Sequence of chain 1.H:
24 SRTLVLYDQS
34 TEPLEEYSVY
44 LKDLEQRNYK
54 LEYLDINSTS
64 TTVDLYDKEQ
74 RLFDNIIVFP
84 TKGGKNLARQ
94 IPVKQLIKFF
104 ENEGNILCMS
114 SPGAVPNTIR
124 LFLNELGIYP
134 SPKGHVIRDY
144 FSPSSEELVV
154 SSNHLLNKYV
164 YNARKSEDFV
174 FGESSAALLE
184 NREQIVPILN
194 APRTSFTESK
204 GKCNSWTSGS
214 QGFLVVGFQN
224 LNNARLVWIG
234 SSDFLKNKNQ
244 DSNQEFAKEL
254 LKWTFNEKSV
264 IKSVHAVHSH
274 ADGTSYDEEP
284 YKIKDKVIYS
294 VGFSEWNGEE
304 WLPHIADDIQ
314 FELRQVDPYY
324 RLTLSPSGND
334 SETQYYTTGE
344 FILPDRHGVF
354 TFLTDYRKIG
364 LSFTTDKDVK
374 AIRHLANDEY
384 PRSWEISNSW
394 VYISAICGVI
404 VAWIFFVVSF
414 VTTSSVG

A protein and the small-molecule ligand that binds it are described below.
Small molecule (SMILES): CC(=O)N[C@H]1[C@H](O[C@H]2[C@H](O)[C@@H](NC(C)=O)CO[C@@H]2CO)O[C@H](CO)[C@@H](O[C@@H]2O[C@H](CO[C@@H]3O[C@H](CO)[C@@H](O)[C@H](O)[C@@H]3O)[C@@H](O)[C@H](O)[C@@H]2O[C@@H]2O[C@H](CO)[C@@H](O)[C@H](O)[C@@H]2O[C@@H]2O[C@H](CO)[C@@H](O)[C@H](O)[C@@H]2O[C@@H]2O[C@H](CO)[C@@H](O)[C@H](O)[C@@H]2O)[C@@H]1O

Binding-site contacts:
Ligand atom O3 contacts residue ARG349 of chain 1.H at 3.6 Å (salt-bridge).
Ligand atom C2 contacts residue ASP320 of chain 1.H at 4.3 Å.
Ligand atom C6 contacts residue ARG349 of chain 1.H at 4.0 Å.
Ligand atom N2 contacts residue ASN539 of chain 1.A at 2.9 Å (h-bond).
Ligand atom O2 contacts residue ASP320 of chain 1.H at 3.7 Å.
Ligand atom C5 contacts residue ASN539 of chain 1.A at 3.7 Å.
Ligand atom C7 contacts residue ASN539 of chain 1.A at 3.8 Å.
Ligand atom C5 contacts residue THR541 of chain 1.A at 3.9 Å.
Ligand atom C4 contacts residue ASP320 of chain 1.H at 4.2 Å.
Ligand atom C1 contacts residue ASN539 of chain 1.A at 1.5 Å.
Ligand atom C8 contacts residue ARG349 of chain 1.H at 3.4 Å.
Ligand atom C4 contacts residue PRO321 of chain 1.H at 3.2 Å (hydrophobic).
Ligand atom C8 contacts residue LEU78 of chain 1.A at 3.6 Å (hydrophobic).
Ligand atom O5 contacts residue HIS542 of chain 1.A at 3.9 Å.
Ligand atom C6 contacts residue PRO321 of chain 1.H at 3.9 Å (hydrophobic).
Ligand atom O6 contacts residue TYR322 of chain 1.H at 3.7 Å.
Ligand atom C1 contacts residue THR541 of chain 1.A at 3.8 Å.
Ligand atom O4 contacts residue ASP320 of chain 1.H at 3.7 Å.
Ligand atom C3 contacts residue ASN539 of chain 1.A at 3.9 Å.
Ligand atom O5 contacts residue ASN539 of chain 1.A at 2.4 Å (h-bond).
Ligand atom O5 contacts residue LEU78 of chain 1.A at 4.2 Å.
Ligand atom O3 contacts residue HIS181 of chain 1.G at 3.5 Å (h-bond).
Ligand atom O6 contacts residue ARG349 of chain 1.H at 3.8 Å.
Ligand atom O6 contacts residue HIS542 of chain 1.A at 3.5 Å (h-bond).
Ligand atom C1 contacts residue ASP320 of chain 1.H at 3.3 Å.
Ligand atom O4 contacts residue PRO321 of chain 1.H at 2.1 Å (h-bond).
Ligand atom O4 contacts residue ASP320 of chain 1.H at 3.6 Å.
Ligand atom C5 contacts residue PRO321 of chain 1.H at 3.8 Å (hydrophobic).
Ligand atom C8 contacts residue ASN539 of chain 1.A at 4.3 Å.
Ligand atom C4 contacts residue ASN539 of chain 1.A at 4.3 Å.
Ligand atom C2 contacts residue ASN539 of chain 1.A at 2.5 Å.
Ligand atom C6 contacts residue TYR322 of chain 1.H at 3.8 Å (hydrophobic).
Ligand atom O4 contacts residue HIS182 of chain 1.G at 3.8 Å.
Ligand atom O4 contacts residue ILE183 of chain 1.G at 4.0 Å.
Ligand atom C6 contacts residue THR541 of chain 1.A at 3.7 Å.
Ligand atom O5 contacts residue ASP320 of chain 1.H at 3.5 Å (salt-bridge).
Ligand atom C5 contacts residue ASP320 of chain 1.H at 3.5 Å.
Ligand atom O5 contacts residue THR541 of chain 1.A at 3.9 Å.
Ligand atom C2 contacts residue LEU78 of chain 1.A at 3.9 Å (hydrophobic).
Ligand atom C1 contacts residue LEU78 of chain 1.A at 4.2 Å (hydrophobic).

Sequence of chain 1.G:
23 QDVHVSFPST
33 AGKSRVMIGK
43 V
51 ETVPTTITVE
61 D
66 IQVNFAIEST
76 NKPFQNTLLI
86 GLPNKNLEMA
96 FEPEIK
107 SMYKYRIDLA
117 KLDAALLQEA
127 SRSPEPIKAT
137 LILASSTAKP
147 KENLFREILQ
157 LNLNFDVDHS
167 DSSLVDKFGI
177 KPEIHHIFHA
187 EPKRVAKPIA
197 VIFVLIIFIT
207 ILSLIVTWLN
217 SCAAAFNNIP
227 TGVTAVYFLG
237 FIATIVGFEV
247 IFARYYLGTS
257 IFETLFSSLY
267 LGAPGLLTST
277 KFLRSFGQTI

Sequence of chain 1.A:
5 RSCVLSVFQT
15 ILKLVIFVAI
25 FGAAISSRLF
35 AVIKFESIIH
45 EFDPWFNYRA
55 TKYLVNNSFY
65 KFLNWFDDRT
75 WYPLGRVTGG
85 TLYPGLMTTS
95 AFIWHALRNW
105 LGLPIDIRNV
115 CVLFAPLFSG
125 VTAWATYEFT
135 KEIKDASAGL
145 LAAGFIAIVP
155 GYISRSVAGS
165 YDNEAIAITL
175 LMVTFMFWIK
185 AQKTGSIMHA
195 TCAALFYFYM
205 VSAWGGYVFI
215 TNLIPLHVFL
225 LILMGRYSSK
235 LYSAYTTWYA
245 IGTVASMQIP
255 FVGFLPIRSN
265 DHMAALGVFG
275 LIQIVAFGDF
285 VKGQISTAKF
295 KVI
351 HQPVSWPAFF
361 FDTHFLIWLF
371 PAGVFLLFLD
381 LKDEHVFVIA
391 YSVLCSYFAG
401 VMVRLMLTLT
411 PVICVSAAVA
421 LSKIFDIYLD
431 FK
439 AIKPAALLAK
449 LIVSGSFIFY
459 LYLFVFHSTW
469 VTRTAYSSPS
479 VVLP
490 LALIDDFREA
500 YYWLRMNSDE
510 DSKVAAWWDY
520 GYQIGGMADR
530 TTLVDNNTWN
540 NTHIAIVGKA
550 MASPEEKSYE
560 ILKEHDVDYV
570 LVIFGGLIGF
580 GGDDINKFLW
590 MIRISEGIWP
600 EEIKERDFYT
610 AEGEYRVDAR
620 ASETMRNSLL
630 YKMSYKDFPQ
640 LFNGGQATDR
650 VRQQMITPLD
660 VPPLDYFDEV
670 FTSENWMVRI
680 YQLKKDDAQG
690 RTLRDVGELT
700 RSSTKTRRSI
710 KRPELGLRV